A protein and the small-molecule ligand that binds it are described below.
Small molecule (SMILES): CC(=O)N[C@H]1[C@H](O[C@H]2[C@H](O)[C@@H](NC(C)=O)CO[C@@H]2CO)O[C@H](CO)[C@@H](O[C@@H]2O[C@H](CO)[C@@H](O)[C@H](O[C@H]3O[C@H](CO)[C@@H](O)[C@H](O)[C@@H]3O)[C@@H]2O)[C@@H]1O

Sequence of chain 1.C:
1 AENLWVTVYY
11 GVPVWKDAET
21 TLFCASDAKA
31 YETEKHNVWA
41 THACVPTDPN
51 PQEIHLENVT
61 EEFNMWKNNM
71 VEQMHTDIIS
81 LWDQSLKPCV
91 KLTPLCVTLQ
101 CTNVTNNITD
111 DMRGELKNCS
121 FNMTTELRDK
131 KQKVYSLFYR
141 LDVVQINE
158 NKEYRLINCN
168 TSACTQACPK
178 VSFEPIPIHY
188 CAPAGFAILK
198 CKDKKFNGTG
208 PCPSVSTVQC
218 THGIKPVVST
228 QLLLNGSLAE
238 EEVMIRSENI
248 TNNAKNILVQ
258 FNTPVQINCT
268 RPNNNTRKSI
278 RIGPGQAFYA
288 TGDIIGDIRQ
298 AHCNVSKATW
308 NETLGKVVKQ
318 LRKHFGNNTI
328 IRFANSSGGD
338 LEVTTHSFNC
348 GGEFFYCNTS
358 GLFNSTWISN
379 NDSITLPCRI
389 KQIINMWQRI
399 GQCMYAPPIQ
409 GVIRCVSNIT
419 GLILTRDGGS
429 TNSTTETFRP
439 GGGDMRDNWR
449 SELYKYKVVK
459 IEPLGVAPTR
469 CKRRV

Binding-site contacts:
Ligand atom O4 contacts residue GLU181 of chain 1.C at 3.2 Å (salt-bridge).
Ligand atom N2 contacts residue SER415 of chain 1.C at 3.6 Å.
Ligand atom C1 contacts residue ASN232 of chain 1.C at 1.4 Å.
Ligand atom C5 contacts residue ASN232 of chain 1.C at 3.8 Å.
Ligand atom C3 contacts residue LYS35 of chain 1.C at 3.6 Å.
Ligand atom C5 contacts residue GLU181 of chain 1.C at 3.3 Å.
Ligand atom C4 contacts residue ASN232 of chain 1.C at 4.3 Å.
Ligand atom C4 contacts residue GLU181 of chain 1.C at 3.9 Å.
Ligand atom O6 contacts residue GLY348 of chain 1.C at 3.9 Å.
Ligand atom C7 contacts residue VAL224 of chain 1.C at 4.4 Å (hydrophobic).
Ligand atom O7 contacts residue VAL224 of chain 1.C at 4.4 Å.
Ligand atom C3 contacts residue SER415 of chain 1.C at 4.4 Å.
Ligand atom O6 contacts residue ILE407 of chain 1.C at 4.3 Å.
Ligand atom C8 contacts residue SER415 of chain 1.C at 4.2 Å.
Ligand atom O7 contacts residue VAL414 of chain 1.C at 3.9 Å.
Ligand atom O5 contacts residue GLU181 of chain 1.C at 4.5 Å.
Ligand atom C8 contacts residue ASN232 of chain 1.C at 4.4 Å.
Ligand atom C3 contacts residue VAL414 of chain 1.C at 3.9 Å (hydrophobic).
Ligand atom C3 contacts residue ASN232 of chain 1.C at 3.7 Å.
Ligand atom O3 contacts residue LYS35 of chain 1.C at 2.9 Å (salt-bridge).
Ligand atom C4 contacts residue LYS35 of chain 1.C at 3.4 Å.
Ligand atom C6 contacts residue GLU181 of chain 1.C at 3.2 Å.
Ligand atom O2 contacts residue LYS35 of chain 1.C at 3.4 Å (salt-bridge).
Ligand atom O3 contacts residue VAL414 of chain 1.C at 4.3 Å.
Ligand atom C2 contacts residue SER415 of chain 1.C at 4.4 Å.
Ligand atom C8 contacts residue LEU231 of chain 1.C at 4.0 Å (hydrophobic).
Ligand atom O5 contacts residue ASN232 of chain 1.C at 2.5 Å (h-bond).
Ligand atom O4 contacts residue VAL414 of chain 1.C at 4.1 Å.
Ligand atom C2 contacts residue LYS35 of chain 1.C at 4.2 Å.
Ligand atom C6 contacts residue GLY348 of chain 1.C at 4.3 Å.
Ligand atom O4 contacts residue LYS35 of chain 1.C at 3.4 Å (salt-bridge).
Ligand atom C2 contacts residue ASN232 of chain 1.C at 2.4 Å.
Ligand atom C1 contacts residue GLU181 of chain 1.C at 4.0 Å.
Ligand atom O7 contacts residue ASN232 of chain 1.C at 4.0 Å.
Ligand atom C8 contacts residue VAL224 of chain 1.C at 4.3 Å (hydrophobic).
Ligand atom O6 contacts residue GLU181 of chain 1.C at 4.0 Å.
Ligand atom C7 contacts residue ASN232 of chain 1.C at 3.5 Å.
Ligand atom O6 contacts residue CYS413 of chain 1.C at 4.3 Å.
Ligand atom C2 contacts residue GLU181 of chain 1.C at 4.3 Å.
Ligand atom N2 contacts residue ASN232 of chain 1.C at 2.6 Å (h-bond).